A small-molecule ligand and the protein it binds are described below.
Small molecule (SMILES): Nc1nc2c(ncn2[C@@H]2O[C@H](CO[P](=O)(O)O[P](=O)(O)N[P](=O)(O)Nc3ccc(C(=O)c4ccccc4)cc3N)[C@@H](O)[C@H]2O)c(=O)[nH]1

Binding-site contacts:
Ligand atom O1A contacts residue SER17 of chain 1.A at 3.5 Å.
Ligand atom N3B contacts residue MG1 of chain 1.B at 3.5 Å.
Ligand atom O2' contacts residue VAL29 of chain 1.A at 2.7 Å (h-bond).
Ligand atom N1 contacts residue LYS117 of chain 1.A at 3.6 Å.
Ligand atom O6 contacts residue LYS117 of chain 1.A at 3.5 Å.
Ligand atom O2B contacts residue MG1 of chain 1.B at 2.2 Å.
Ligand atom PB contacts residue LYS16 of chain 1.A at 3.6 Å.
Ligand atom O1G contacts residue LYS16 of chain 1.A at 2.8 Å (salt-bridge).
Ligand atom O4' contacts residue LYS117 of chain 1.A at 3.4 Å (salt-bridge).
Ligand atom O6 contacts residue ASP119 of chain 1.A at 3.6 Å (salt-bridge).
Ligand atom O1B contacts residue VAL14 of chain 1.A at 3.2 Å (h-bond).
Ligand atom N3B contacts residue GLY13 of chain 1.A at 3.2 Å (h-bond).
Ligand atom O2B contacts residue SER17 of chain 1.A at 3.0 Å (h-bond).
Ligand atom O1B contacts residue LYS16 of chain 1.A at 2.8 Å (salt-bridge).
Ligand atom O2B contacts residue LYS16 of chain 1.A at 3.4 Å (salt-bridge).
Ligand atom N2 contacts residue ASP119 of chain 1.A at 3.0 Å (salt-bridge).
Ligand atom O1G contacts residue GLY13 of chain 1.A at 3.1 Å (h-bond).
Ligand atom O1A contacts residue ALA18 of chain 1.A at 2.8 Å (h-bond).
Ligand atom PB contacts residue MG1 of chain 1.B at 3.4 Å.
Ligand atom N7 contacts residue ALA18 of chain 1.A at 3.5 Å.
Ligand atom PG contacts residue MG1 of chain 1.B at 3.4 Å.
Ligand atom C8 contacts residue ALA18 of chain 1.A at 3.5 Å (hydrophobic).
Ligand atom O2G contacts residue MG1 of chain 1.B at 2.2 Å.
Ligand atom O1B contacts residue GLY15 of chain 1.A at 3.0 Å (h-bond).
Ligand atom O3A contacts residue GLY15 of chain 1.A at 3.1 Å (h-bond).
Ligand atom O3' contacts residue ASP30 of chain 1.A at 3.3 Å (salt-bridge).
Ligand atom O1G contacts residue GLY60 of chain 1.A at 3.3 Å.
Ligand atom O2' contacts residue PHE28 of chain 1.A at 3.2 Å.
Ligand atom O1G contacts residue PRO12 of chain 1.A at 3.2 Å.
Ligand atom O6 contacts residue ASN116 of chain 1.A at 3.4 Å (h-bond).
Ligand atom N1 contacts residue ASP119 of chain 1.A at 2.9 Å (salt-bridge).
Ligand atom O6 contacts residue LYS147 of chain 1.A at 3.5 Å (salt-bridge).
Ligand atom C6 contacts residue LYS117 of chain 1.A at 3.6 Å.
Ligand atom O6 contacts residue ALA146 of chain 1.A at 2.8 Å (h-bond).
Ligand atom N7 contacts residue ASN116 of chain 1.A at 3.2 Å (h-bond).
Ligand atom O2' contacts residue ASP30 of chain 1.A at 3.3 Å.
Ligand atom O1B contacts residue GLY13 of chain 1.A at 3.2 Å (h-bond).
Ligand atom N2 contacts residue LEU120 of chain 1.A at 3.6 Å.
Ligand atom O6 contacts residue SER145 of chain 1.A at 3.5 Å.
Ligand atom C2' contacts residue VAL29 of chain 1.A at 3.5 Å (hydrophobic).

Sequence of chain 1.A:
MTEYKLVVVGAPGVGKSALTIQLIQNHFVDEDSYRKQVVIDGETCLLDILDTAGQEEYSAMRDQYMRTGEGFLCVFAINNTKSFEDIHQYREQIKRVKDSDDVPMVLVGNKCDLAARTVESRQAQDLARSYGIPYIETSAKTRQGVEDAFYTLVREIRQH